Sequence of chain 1.A:
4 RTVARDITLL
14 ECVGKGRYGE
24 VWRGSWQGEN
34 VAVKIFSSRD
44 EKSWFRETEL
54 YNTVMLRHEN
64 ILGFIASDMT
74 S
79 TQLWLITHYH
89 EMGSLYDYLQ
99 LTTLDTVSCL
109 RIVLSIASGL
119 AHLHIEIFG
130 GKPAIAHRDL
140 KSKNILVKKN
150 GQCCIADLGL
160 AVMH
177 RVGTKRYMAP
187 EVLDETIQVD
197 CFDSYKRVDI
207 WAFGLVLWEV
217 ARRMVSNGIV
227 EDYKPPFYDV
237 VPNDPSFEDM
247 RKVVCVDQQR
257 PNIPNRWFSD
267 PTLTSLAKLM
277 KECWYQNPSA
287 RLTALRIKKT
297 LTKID

Binding-site contacts:
Ligand atom C06 contacts residue VAL6 of chain 1.A at 3.6 Å (hydrophobic).
Ligand atom C25 contacts residue TRP82 of chain 2.B at 3.6 Å (hydrophobic).
Ligand atom C12 contacts residue LU81 of chain 1.J at 3.6 Å.
Ligand atom C29 contacts residue TRP82 of chain 2.B at 3.5 Å (hydrophobic).
Ligand atom C32 contacts residue ARG8 of chain 1.A at 3.9 Å.
Ligand atom C25 contacts residue THR73 of chain 2.B at 3.1 Å.
Ligand atom C26 contacts residue THR73 of chain 2.B at 3.8 Å.
Ligand atom C07 contacts residue VAL6 of chain 1.A at 3.6 Å (hydrophobic).
Ligand atom C25 contacts residue GLN80 of chain 2.B at 3.9 Å.
Ligand atom O28 contacts residue ASP71 of chain 2.B at 3.4 Å (salt-bridge).
Ligand atom N08 contacts residue LU81 of chain 1.J at 3.9 Å.
Ligand atom C30 contacts residue THR73 of chain 2.B at 3.7 Å.
Ligand atom C09 contacts residue LU81 of chain 1.J at 3.2 Å.
Ligand atom C10 contacts residue LU81 of chain 1.J at 3.7 Å.
Ligand atom C01 contacts residue TRP29 of chain 1.A at 3.5 Å (hydrophobic).
Ligand atom C29 contacts residue ASP71 of chain 2.B at 3.3 Å.
Ligand atom C03 contacts residue TRP29 of chain 1.A at 3.9 Å (hydrophobic).
Ligand atom O31 contacts residue ASP71 of chain 1.A at 3.1 Å (salt-bridge).
Ligand atom C27 contacts residue THR73 of chain 2.B at 3.5 Å.
Ligand atom C04 contacts residue ALA7 of chain 1.A at 3.8 Å (hydrophobic).
Ligand atom C26 contacts residue VAL6 of chain 1.A at 3.5 Å (hydrophobic).
Ligand atom C01 contacts residue ILE68 of chain 1.A at 3.8 Å (hydrophobic).
Ligand atom O28 contacts residue THR73 of chain 2.B at 3.9 Å.
Ligand atom C04 contacts residue TRP29 of chain 1.A at 3.6 Å (hydrophobic).
Ligand atom O02 contacts residue TRP29 of chain 1.A at 3.5 Å (h-bond).
Ligand atom C12 contacts residue GLN80 of chain 2.B at 3.4 Å.
Ligand atom C07 contacts residue TRP29 of chain 1.A at 3.7 Å (hydrophobic).
Ligand atom C29 contacts residue ARG8 of chain 1.A at 3.4 Å.
Ligand atom C13 contacts residue GLN80 of chain 2.B at 3.2 Å.
Ligand atom C17 contacts residue LU81 of chain 1.J at 3.6 Å.
Ligand atom C07 contacts residue ALA7 of chain 1.A at 3.4 Å (hydrophobic).
Ligand atom C11 contacts residue LU81 of chain 1.J at 3.7 Å.
Ligand atom C21 contacts residue GLN80 of chain 2.B at 3.9 Å.
Ligand atom C05 contacts residue ALA7 of chain 1.A at 3.9 Å (hydrophobic).
Ligand atom C32 contacts residue ASP71 of chain 1.A at 2.9 Å.
Ligand atom O28 contacts residue ARG8 of chain 1.A at 3.0 Å (salt-bridge).
Ligand atom C26 contacts residue ARG8 of chain 1.A at 3.8 Å.
Ligand atom C13 contacts residue LU81 of chain 1.J at 3.4 Å.
Ligand atom C27 contacts residue ARG8 of chain 1.A at 3.6 Å.
Ligand atom C22 contacts residue EDO1 of chain 1.O at 3.7 Å.

A small-molecule ligand and the protein it binds are described below.
Small molecule (SMILES): COc1cc(-c2cncc(-c3ccc(C4CCN(C)CC4)cc3)c2C)cc(OC)c1OC

Sequence of chain 2.B:
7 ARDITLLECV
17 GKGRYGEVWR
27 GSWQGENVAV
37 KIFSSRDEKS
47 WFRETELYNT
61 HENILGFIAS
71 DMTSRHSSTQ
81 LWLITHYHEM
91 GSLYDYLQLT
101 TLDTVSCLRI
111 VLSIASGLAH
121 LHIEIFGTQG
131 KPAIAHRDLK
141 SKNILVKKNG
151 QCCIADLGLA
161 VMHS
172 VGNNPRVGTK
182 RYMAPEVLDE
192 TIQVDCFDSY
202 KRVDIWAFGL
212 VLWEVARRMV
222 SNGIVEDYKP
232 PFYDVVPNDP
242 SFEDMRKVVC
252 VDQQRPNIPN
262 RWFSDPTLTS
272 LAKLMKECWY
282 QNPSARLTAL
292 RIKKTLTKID